Sequence of chain 1.C:
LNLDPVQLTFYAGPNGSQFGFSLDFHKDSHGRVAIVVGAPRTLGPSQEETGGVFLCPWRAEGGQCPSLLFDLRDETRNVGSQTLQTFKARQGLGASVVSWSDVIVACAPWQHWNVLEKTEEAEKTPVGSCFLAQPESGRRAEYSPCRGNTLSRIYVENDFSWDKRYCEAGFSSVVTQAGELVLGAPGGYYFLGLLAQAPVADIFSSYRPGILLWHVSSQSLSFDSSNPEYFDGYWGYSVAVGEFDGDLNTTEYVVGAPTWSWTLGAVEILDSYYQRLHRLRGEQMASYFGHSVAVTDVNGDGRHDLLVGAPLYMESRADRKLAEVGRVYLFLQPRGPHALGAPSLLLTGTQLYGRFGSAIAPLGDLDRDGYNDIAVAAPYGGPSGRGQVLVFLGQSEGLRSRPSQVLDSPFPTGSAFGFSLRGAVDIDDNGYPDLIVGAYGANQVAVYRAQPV

A protein and the small-molecule ligand that binds it are described below.
Small molecule (SMILES): [H]/N=C(/N)c1ccc(C2=NO[C@@H](CC(=O)NC[C@H](NC(=O)OCCCC)C(=O)O)C2)cc1

Binding-site contacts:
Ligand atom C09 contacts residue ASN215 of chain 1.D at 3.7 Å.
Ligand atom O12 contacts residue SER121 of chain 1.D at 2.9 Å.
Ligand atom C17 contacts residue ARG216 of chain 1.D at 3.6 Å.
Ligand atom C15 contacts residue ARG216 of chain 1.D at 3.8 Å.
Ligand atom N14 contacts residue ARG216 of chain 1.D at 3.1 Å (salt-bridge).
Ligand atom N30 contacts residue ASP224 of chain 1.C at 3.0 Å (salt-bridge).
Ligand atom C25 contacts residue PHE231 of chain 1.C at 3.5 Å (hydrophobic).
Ligand atom O12 contacts residue TYR122 of chain 1.D at 3.7 Å.
Ligand atom C10 contacts residue ASN215 of chain 1.D at 3.3 Å.
Ligand atom O11 contacts residue SER121 of chain 1.D at 3.8 Å.
Ligand atom O12 contacts residue MN1 of chain 1.JA at 2.1 Å.
Ligand atom N31 contacts residue ASP224 of chain 1.C at 2.8 Å (salt-bridge).
Ligand atom C15 contacts residue ALA218 of chain 1.D at 3.8 Å (hydrophobic).
Ligand atom N14 contacts residue ASP217 of chain 1.D at 3.8 Å.
Ligand atom C27 contacts residue PHE160 of chain 1.C at 3.4 Å (hydrophobic).
Ligand atom O11 contacts residue ARG214 of chain 1.D at 3.7 Å.
Ligand atom N08 contacts residue ASN215 of chain 1.D at 3.0 Å (h-bond).
Ligand atom C26 contacts residue TYR190 of chain 1.C at 3.6 Å (hydrophobic).
Ligand atom O07 contacts residue ASN215 of chain 1.D at 3.6 Å.
Ligand atom O16 contacts residue ALA218 of chain 1.D at 3.6 Å.
Ligand atom C29 contacts residue ASP224 of chain 1.C at 3.5 Å.
Ligand atom C10 contacts residue TYR122 of chain 1.D at 3.8 Å (hydrophobic).
Ligand atom O11 contacts residue ASN215 of chain 1.D at 3.3 Å (h-bond).
Ligand atom O12 contacts residue GLU220 of chain 1.D at 2.7 Å (salt-bridge).
Ligand atom N30 contacts residue PHE231 of chain 1.C at 3.7 Å.
Ligand atom N30 contacts residue SER225 of chain 1.C at 2.5 Å (h-bond).
Ligand atom C27 contacts residue TYR190 of chain 1.C at 3.5 Å (hydrophobic).
Ligand atom C10 contacts residue MN1 of chain 1.JA at 3.3 Å.
Ligand atom O20 contacts residue ALA218 of chain 1.D at 3.3 Å.
Ligand atom O07 contacts residue ARG214 of chain 1.D at 2.8 Å (salt-bridge).
Ligand atom C06 contacts residue ASN215 of chain 1.D at 3.8 Å.
Ligand atom O11 contacts residue TYR122 of chain 1.D at 3.3 Å (h-bond).
Ligand atom N14 contacts residue ALA218 of chain 1.D at 3.7 Å.
Ligand atom N31 contacts residue PHE160 of chain 1.C at 3.3 Å (h-bond).
Ligand atom C25 contacts residue LEU192 of chain 1.C at 3.7 Å (hydrophobic).
Ligand atom C19 contacts residue TYR190 of chain 1.C at 3.8 Å (hydrophobic).
Ligand atom N30 contacts residue LEU192 of chain 1.C at 3.4 Å.
Ligand atom N31 contacts residue TYR189 of chain 1.C at 3.4 Å (h-bond).
Ligand atom O12 contacts residue ASN215 of chain 1.D at 3.0 Å (h-bond).
Ligand atom C10 contacts residue SER121 of chain 1.D at 3.8 Å.

Sequence of chain 1.D:
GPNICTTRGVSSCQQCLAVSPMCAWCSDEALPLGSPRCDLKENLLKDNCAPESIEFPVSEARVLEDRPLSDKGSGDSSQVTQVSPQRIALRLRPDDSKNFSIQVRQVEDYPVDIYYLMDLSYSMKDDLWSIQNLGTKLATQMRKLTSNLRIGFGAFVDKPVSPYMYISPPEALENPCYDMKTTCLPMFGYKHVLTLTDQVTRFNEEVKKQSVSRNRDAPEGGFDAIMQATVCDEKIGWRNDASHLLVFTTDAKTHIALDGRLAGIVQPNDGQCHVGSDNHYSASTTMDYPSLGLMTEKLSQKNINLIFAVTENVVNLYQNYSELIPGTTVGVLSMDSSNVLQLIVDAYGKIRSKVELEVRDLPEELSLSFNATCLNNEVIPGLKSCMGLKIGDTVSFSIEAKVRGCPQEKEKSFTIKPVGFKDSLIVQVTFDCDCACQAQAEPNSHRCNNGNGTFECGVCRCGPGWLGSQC